Binding-site contacts:
Ligand atom C7 contacts residue ASN592 of chain 1.B at 3.4 Å.
Ligand atom C8 contacts residue ASN592 of chain 1.B at 4.4 Å.
Ligand atom O7 contacts residue ASN592 of chain 1.B at 3.7 Å.
Ligand atom C3 contacts residue ASN592 of chain 1.B at 3.8 Å.
Ligand atom N2 contacts residue ASN592 of chain 1.B at 2.8 Å (h-bond).
Ligand atom C4 contacts residue ASN592 of chain 1.B at 4.3 Å.
Ligand atom C5 contacts residue ASN592 of chain 1.B at 3.8 Å.
Ligand atom O5 contacts residue ASN592 of chain 1.B at 2.5 Å (h-bond).
Ligand atom C1 contacts residue ASN592 of chain 1.B at 1.5 Å.
Ligand atom C2 contacts residue ASN592 of chain 1.B at 2.5 Å.

Sequence of chain 1.B:
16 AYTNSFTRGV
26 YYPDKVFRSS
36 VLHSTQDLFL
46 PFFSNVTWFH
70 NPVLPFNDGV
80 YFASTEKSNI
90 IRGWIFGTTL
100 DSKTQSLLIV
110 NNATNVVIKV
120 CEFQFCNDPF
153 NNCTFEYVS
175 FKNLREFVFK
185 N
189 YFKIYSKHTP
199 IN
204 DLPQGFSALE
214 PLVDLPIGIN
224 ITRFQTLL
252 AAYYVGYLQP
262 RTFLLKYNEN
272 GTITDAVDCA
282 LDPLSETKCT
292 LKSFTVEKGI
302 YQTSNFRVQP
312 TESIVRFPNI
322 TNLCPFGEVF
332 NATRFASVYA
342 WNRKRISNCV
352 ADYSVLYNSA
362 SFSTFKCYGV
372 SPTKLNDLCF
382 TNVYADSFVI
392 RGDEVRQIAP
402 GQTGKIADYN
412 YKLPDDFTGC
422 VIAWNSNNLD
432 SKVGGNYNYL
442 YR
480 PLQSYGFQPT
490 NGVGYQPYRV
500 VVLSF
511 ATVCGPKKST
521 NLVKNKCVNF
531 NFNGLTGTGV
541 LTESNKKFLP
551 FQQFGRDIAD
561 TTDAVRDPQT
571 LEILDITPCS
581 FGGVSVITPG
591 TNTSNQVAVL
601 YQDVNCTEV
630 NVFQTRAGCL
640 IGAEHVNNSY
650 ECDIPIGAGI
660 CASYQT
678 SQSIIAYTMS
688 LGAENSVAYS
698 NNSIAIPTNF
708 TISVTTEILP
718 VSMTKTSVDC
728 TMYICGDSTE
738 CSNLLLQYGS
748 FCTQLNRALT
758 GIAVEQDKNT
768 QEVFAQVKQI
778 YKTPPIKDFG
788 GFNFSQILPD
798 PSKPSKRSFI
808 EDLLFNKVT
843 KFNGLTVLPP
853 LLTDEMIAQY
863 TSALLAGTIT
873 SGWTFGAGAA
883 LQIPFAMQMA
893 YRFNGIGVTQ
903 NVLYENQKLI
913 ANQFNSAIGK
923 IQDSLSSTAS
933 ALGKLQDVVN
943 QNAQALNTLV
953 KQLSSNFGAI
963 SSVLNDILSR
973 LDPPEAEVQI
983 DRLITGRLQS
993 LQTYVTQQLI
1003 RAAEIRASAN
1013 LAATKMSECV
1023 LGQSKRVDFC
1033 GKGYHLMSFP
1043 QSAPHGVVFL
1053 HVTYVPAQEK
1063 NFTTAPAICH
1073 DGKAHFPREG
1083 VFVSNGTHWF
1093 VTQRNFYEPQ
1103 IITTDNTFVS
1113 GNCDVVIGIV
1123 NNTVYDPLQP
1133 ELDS

This small molecule binds to this protein.
Small molecule (SMILES): CC(=O)N[C@@H]1[C@@H](O)[C@H](O)[C@@H](CO)O[C@H]1O